Binding-site contacts:
Ligand atom C2D contacts residue PHE189 of chain 1.C at 3.1 Å (hydrophobic).
Ligand atom O1A contacts residue TRP145 of chain 1.C at 2.7 Å (h-bond).
Ligand atom CMD contacts residue PHE189 of chain 1.C at 3.3 Å (hydrophobic).
Ligand atom ND contacts residue HIS160 of chain 1.C at 3.0 Å (h-bond).
Ligand atom CHC contacts residue HIS120 of chain 1.C at 3.6 Å.
Ligand atom C4B contacts residue HIS120 of chain 1.C at 3.2 Å.
Ligand atom C1B contacts residue HIS120 of chain 1.C at 3.5 Å.
Ligand atom O1D contacts residue PHE139 of chain 1.C at 3.3 Å.
Ligand atom C3B contacts residue HIS120 of chain 1.C at 3.2 Å.
Ligand atom CGC contacts residue HIS120 of chain 1.C at 3.4 Å.
Ligand atom O1C contacts residue HIS120 of chain 1.C at 3.5 Å (h-bond).
Ligand atom O2B contacts residue ASN117 of chain 1.C at 3.1 Å (h-bond).
Ligand atom CAD contacts residue LEU187 of chain 1.C at 3.5 Å (hydrophobic).
Ligand atom CHA contacts residue HIS160 of chain 1.C at 3.5 Å.
Ligand atom C3D contacts residue PHE189 of chain 1.C at 3.6 Å (hydrophobic).
Ligand atom CHD contacts residue PHE189 of chain 1.C at 3.3 Å (hydrophobic).
Ligand atom C1D contacts residue PHE189 of chain 1.C at 3.4 Å (hydrophobic).
Ligand atom FE contacts residue HIS160 of chain 1.C at 2.2 Å.
Ligand atom CGD contacts residue ARG210 of chain 1.C at 3.4 Å.
Ligand atom O1D contacts residue ARG210 of chain 1.C at 3.0 Å (salt-bridge).
Ligand atom CGA contacts residue TRP145 of chain 1.C at 3.3 Å (hydrophobic).
Ligand atom CMC contacts residue ALA164 of chain 1.C at 3.2 Å (hydrophobic).
Ligand atom CMA contacts residue PHE139 of chain 1.C at 3.3 Å (hydrophobic).
Ligand atom CAB contacts residue HIS120 of chain 1.C at 3.2 Å.
Ligand atom CMA contacts residue ARG141 of chain 1.C at 3.5 Å.
Ligand atom CBD contacts residue TYR137 of chain 1.C at 3.2 Å (hydrophobic).
Ligand atom NC contacts residue HIS160 of chain 1.C at 3.0 Å (h-bond).
Ligand atom O2D contacts residue MET204 of chain 1.C at 3.4 Å.
Ligand atom CAD contacts residue TYR137 of chain 1.C at 3.1 Å (hydrophobic).
Ligand atom NA contacts residue HIS160 of chain 1.C at 3.2 Å (h-bond).
Ligand atom NB contacts residue HIS120 of chain 1.C at 3.5 Å.
Ligand atom C3C contacts residue ALA164 of chain 1.C at 3.6 Å (hydrophobic).
Ligand atom CMD contacts residue MET201 of chain 1.C at 3.4 Å (hydrophobic).
Ligand atom O2C contacts residue HIS120 of chain 1.C at 2.6 Å (h-bond).
Ligand atom O2A contacts residue TRP145 of chain 1.C at 3.4 Å (h-bond).
Ligand atom C2A contacts residue ARG141 of chain 1.C at 3.5 Å.
Ligand atom C2B contacts residue HIS120 of chain 1.C at 3.4 Å.
Ligand atom O2A contacts residue ARG141 of chain 1.C at 2.7 Å (salt-bridge).
Ligand atom C4D contacts residue HIS160 of chain 1.C at 3.2 Å.
Ligand atom NB contacts residue HIS160 of chain 1.C at 3.2 Å (h-bond).

A protein and the small-molecule ligand that binds it are described below.
Small molecule (SMILES): CC1=C(CCC(=O)O)C2=Cc3c(CCC(=O)O)c(C)c4n3[Fe@]35n6c(c(C)c(CCC(=O)O)c6=CC1=[N+]23)=CC1=[N+]5C(=C4)C(C)=C1CCC(=O)O

Sequence of chain 1.C:
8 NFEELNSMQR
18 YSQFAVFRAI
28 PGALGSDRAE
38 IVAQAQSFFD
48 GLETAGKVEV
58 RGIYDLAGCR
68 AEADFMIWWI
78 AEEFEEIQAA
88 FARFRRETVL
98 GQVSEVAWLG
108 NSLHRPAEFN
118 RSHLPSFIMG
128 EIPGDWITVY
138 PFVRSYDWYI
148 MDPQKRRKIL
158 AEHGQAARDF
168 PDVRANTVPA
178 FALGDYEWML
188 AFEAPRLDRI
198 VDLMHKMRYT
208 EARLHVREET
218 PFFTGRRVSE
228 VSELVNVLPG